Binding-site contacts:
Ligand atom C14 contacts residue GLY185 of chain 1.D at 3.5 Å.
Ligand atom C37 contacts residue ILE102 of chain 1.D at 3.9 Å (hydrophobic).
Ligand atom C39 contacts residue ILE102 of chain 1.D at 3.4 Å (hydrophobic).
Ligand atom C4 contacts residue GLY185 of chain 1.D at 3.8 Å.
Ligand atom C21 contacts residue MET182 of chain 1.D at 3.5 Å (hydrophobic).
Ligand atom C19 contacts residue GLY185 of chain 1.D at 3.6 Å.
Ligand atom O27 contacts residue MET182 of chain 1.D at 2.7 Å (h-bond).
Ligand atom C19 contacts residue ILE102 of chain 1.D at 3.5 Å (hydrophobic).
Ligand atom C13 contacts residue ILE102 of chain 1.D at 3.3 Å (hydrophobic).
Ligand atom C16 contacts residue LEU232 of chain 1.D at 3.5 Å (hydrophobic).
Ligand atom C14 contacts residue MET182 of chain 1.D at 3.4 Å (hydrophobic).
Ligand atom C14 contacts residue ILE102 of chain 1.D at 3.8 Å (hydrophobic).
Ligand atom C22 contacts residue ILE102 of chain 1.D at 3.3 Å (hydrophobic).
Ligand atom C6 contacts residue ILE163 of chain 1.D at 3.8 Å (hydrophobic).
Ligand atom C16 contacts residue ASP180 of chain 1.D at 3.6 Å.
Ligand atom C4 contacts residue ARG183 of chain 1.D at 3.6 Å.
Ligand atom C6 contacts residue LEU232 of chain 1.D at 3.9 Å (hydrophobic).
Ligand atom C21 contacts residue ASP180 of chain 1.D at 3.8 Å.
Ligand atom C17 contacts residue LEU232 of chain 1.D at 3.6 Å (hydrophobic).
Ligand atom C38 contacts residue ILE102 of chain 1.D at 3.5 Å (hydrophobic).
Ligand atom C12 contacts residue LEU232 of chain 1.D at 3.8 Å (hydrophobic).
Ligand atom C5 contacts residue PHE179 of chain 1.D at 3.5 Å (hydrophobic).
Ligand atom C21 contacts residue ALA123 of chain 1.D at 3.7 Å (hydrophobic).
Ligand atom C18 contacts residue ILE102 of chain 1.D at 3.6 Å (hydrophobic).
Ligand atom N23 contacts residue ILE102 of chain 1.D at 3.4 Å.
Ligand atom N24 contacts residue ALA123 of chain 1.D at 3.3 Å.
Ligand atom N23 contacts residue GLY185 of chain 1.D at 3.7 Å.
Ligand atom O27 contacts residue LEU181 of chain 1.D at 3.7 Å.
Ligand atom N24 contacts residue ASP180 of chain 1.D at 2.7 Å (salt-bridge).
Ligand atom N23 contacts residue MET182 of chain 1.D at 3.1 Å (h-bond).
Ligand atom N25 contacts residue ILE102 of chain 1.D at 3.2 Å (h-bond).
Ligand atom C6 contacts residue PHE179 of chain 1.D at 3.4 Å (hydrophobic).
Ligand atom C16 contacts residue ALA123 of chain 1.D at 3.8 Å (hydrophobic).
Ligand atom C6 contacts residue ASP180 of chain 1.D at 3.9 Å.
Ligand atom C4 contacts residue MET182 of chain 1.D at 3.2 Å (hydrophobic).
Ligand atom C20 contacts residue LEU232 of chain 1.D at 3.8 Å (hydrophobic).
Ligand atom O28 contacts residue ILE102 of chain 1.D at 3.8 Å.
Ligand atom C3 contacts residue ILE102 of chain 1.D at 3.0 Å (hydrophobic).
Ligand atom O27 contacts residue ILE102 of chain 1.D at 3.8 Å.
Ligand atom N24 contacts residue MET182 of chain 1.D at 3.6 Å.

This protein binds this small molecule.
Small molecule (SMILES): CCN(CC)CCNC(=O)c1c(C)[nH]c(/C=C2\C(=O)Nc3ccc(F)cc32)c1C

Sequence of chain 1.D:
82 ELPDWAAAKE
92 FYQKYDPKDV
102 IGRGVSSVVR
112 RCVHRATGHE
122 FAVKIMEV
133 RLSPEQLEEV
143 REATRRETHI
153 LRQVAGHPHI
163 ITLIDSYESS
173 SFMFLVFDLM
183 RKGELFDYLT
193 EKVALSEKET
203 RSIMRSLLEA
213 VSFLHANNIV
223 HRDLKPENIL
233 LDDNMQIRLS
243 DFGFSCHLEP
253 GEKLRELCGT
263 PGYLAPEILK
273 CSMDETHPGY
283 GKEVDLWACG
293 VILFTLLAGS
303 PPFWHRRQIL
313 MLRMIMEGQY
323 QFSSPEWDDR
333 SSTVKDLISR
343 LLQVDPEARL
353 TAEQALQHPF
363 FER